Sequence of chain 1.E:
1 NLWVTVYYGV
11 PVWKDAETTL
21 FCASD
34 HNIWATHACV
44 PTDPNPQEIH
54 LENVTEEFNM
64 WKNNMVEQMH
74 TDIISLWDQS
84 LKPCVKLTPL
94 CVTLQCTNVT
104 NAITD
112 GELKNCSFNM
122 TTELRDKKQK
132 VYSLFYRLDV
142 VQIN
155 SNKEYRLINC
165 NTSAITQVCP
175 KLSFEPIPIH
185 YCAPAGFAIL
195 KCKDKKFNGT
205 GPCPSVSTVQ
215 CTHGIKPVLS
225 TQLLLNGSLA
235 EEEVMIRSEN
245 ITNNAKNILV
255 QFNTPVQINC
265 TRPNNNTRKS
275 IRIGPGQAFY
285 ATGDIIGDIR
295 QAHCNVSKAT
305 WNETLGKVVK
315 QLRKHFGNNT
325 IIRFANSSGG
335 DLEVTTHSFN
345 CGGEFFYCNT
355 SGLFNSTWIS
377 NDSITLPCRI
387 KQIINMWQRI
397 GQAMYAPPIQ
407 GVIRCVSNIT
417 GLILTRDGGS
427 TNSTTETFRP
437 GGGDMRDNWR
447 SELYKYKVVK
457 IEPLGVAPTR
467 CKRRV

Binding-site contacts:
Ligand atom O7 contacts residue ASN359 of chain 1.E at 3.1 Å (h-bond).
Ligand atom C4 contacts residue ASN359 of chain 1.E at 4.2 Å.
Ligand atom C5 contacts residue ASN359 of chain 1.E at 3.7 Å.
Ligand atom C8 contacts residue SER355 of chain 1.E at 3.7 Å.
Ligand atom C7 contacts residue SER355 of chain 1.E at 4.5 Å.
Ligand atom N2 contacts residue ASN359 of chain 1.E at 2.8 Å (h-bond).
Ligand atom C7 contacts residue ASN359 of chain 1.E at 3.1 Å.
Ligand atom O5 contacts residue ASN359 of chain 1.E at 2.4 Å (h-bond).
Ligand atom C1 contacts residue ASN359 of chain 1.E at 1.4 Å.
Ligand atom C7 contacts residue GLY356 of chain 1.E at 4.5 Å.
Ligand atom C3 contacts residue ASN359 of chain 1.E at 3.7 Å.
Ligand atom C2 contacts residue ASN359 of chain 1.E at 2.4 Å.
Ligand atom C8 contacts residue ASN359 of chain 1.E at 4.2 Å.
Ligand atom C8 contacts residue GLY356 of chain 1.E at 3.7 Å.

A small-molecule ligand and the protein it binds are described below.
Small molecule (SMILES): CC(=O)N[C@H]1[C@H](O[C@H]2[C@H](O)[C@@H](NC(C)=O)CO[C@@H]2CO)O[C@H](CO)[C@@H](O)[C@@H]1O